Binding-site contacts:
Ligand atom C8 contacts residue CYS609 of chain 1.A at 4.0 Å (hydrophobic).
Ligand atom O7 contacts residue SER9 of chain 1.B at 3.5 Å.
Ligand atom C7 contacts residue PRO348 of chain 1.A at 3.9 Å (hydrophobic).
Ligand atom C1 contacts residue SER9 of chain 1.B at 1.4 Å.
Ligand atom N2 contacts residue SER9 of chain 1.B at 3.2 Å (h-bond).
Ligand atom C4 contacts residue LEU345 of chain 1.A at 3.4 Å (hydrophobic).
Ligand atom C3 contacts residue SER9 of chain 1.B at 3.8 Å.
Ligand atom C6 contacts residue THR252 of chain 1.A at 3.5 Å.
Ligand atom C8 contacts residue TYR533 of chain 1.A at 3.4 Å (hydrophobic).
Ligand atom C8 contacts residue MET193 of chain 1.A at 4.0 Å (hydrophobic).
Ligand atom C7 contacts residue SER9 of chain 1.B at 3.5 Å.
Ligand atom O7 contacts residue PRO348 of chain 1.A at 3.3 Å.
Ligand atom O4 contacts residue LEU255 of chain 1.A at 3.9 Å.
Ligand atom O3 contacts residue PRO348 of chain 1.A at 3.5 Å.
Ligand atom O4 contacts residue LEU345 of chain 1.A at 2.8 Å (h-bond).
Ligand atom C8 contacts residue UDP1 of chain 1.E at 3.4 Å.
Ligand atom C8 contacts residue HIS612 of chain 1.A at 4.0 Å.
Ligand atom C5 contacts residue SER9 of chain 1.B at 3.4 Å.
Ligand atom C7 contacts residue UDP1 of chain 1.E at 3.7 Å.
Ligand atom O6 contacts residue GLY346 of chain 1.A at 3.3 Å.
Ligand atom O3 contacts residue HIS612 of chain 1.A at 2.9 Å (h-bond).
Ligand atom C2 contacts residue SER9 of chain 1.B at 2.5 Å.
Ligand atom O5 contacts residue PRO251 of chain 1.A at 3.9 Å.
Ligand atom C8 contacts residue HIS190 of chain 1.A at 4.0 Å.
Ligand atom O4 contacts residue PHE386 of chain 1.A at 3.3 Å.
Ligand atom O5 contacts residue SER9 of chain 1.B at 2.0 Å (h-bond).
Ligand atom C3 contacts residue UDP1 of chain 1.E at 3.5 Å.
Ligand atom C4 contacts residue SER9 of chain 1.B at 4.0 Å.
Ligand atom C5 contacts residue THR613 of chain 1.A at 3.7 Å.
Ligand atom C7 contacts residue HIS190 of chain 1.A at 3.6 Å.
Ligand atom C6 contacts residue LEU255 of chain 1.A at 3.7 Å (hydrophobic).
Ligand atom N2 contacts residue HIS612 of chain 1.A at 3.7 Å.
Ligand atom C4 contacts residue GLY346 of chain 1.A at 3.7 Å.
Ligand atom C7 contacts residue HIS612 of chain 1.A at 4.0 Å.
Ligand atom C1 contacts residue UDP1 of chain 1.E at 3.4 Å.
Ligand atom C2 contacts residue UDP1 of chain 1.E at 3.7 Å.
Ligand atom O7 contacts residue HIS190 of chain 1.A at 2.7 Å (h-bond).
Ligand atom C3 contacts residue HIS612 of chain 1.A at 3.6 Å.
Ligand atom O6 contacts residue THR252 of chain 1.A at 2.6 Å (h-bond).
Ligand atom N2 contacts residue UDP1 of chain 1.E at 3.0 Å (h-bond).

This small molecule binds to this protein.
Small molecule (SMILES): CC(=O)N[C@@H]1[C@@H](O)[C@H](O)[C@@H](CO)O[C@H]1O

Sequence of chain 1.B:
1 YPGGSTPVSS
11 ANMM

Sequence of chain 1.A:
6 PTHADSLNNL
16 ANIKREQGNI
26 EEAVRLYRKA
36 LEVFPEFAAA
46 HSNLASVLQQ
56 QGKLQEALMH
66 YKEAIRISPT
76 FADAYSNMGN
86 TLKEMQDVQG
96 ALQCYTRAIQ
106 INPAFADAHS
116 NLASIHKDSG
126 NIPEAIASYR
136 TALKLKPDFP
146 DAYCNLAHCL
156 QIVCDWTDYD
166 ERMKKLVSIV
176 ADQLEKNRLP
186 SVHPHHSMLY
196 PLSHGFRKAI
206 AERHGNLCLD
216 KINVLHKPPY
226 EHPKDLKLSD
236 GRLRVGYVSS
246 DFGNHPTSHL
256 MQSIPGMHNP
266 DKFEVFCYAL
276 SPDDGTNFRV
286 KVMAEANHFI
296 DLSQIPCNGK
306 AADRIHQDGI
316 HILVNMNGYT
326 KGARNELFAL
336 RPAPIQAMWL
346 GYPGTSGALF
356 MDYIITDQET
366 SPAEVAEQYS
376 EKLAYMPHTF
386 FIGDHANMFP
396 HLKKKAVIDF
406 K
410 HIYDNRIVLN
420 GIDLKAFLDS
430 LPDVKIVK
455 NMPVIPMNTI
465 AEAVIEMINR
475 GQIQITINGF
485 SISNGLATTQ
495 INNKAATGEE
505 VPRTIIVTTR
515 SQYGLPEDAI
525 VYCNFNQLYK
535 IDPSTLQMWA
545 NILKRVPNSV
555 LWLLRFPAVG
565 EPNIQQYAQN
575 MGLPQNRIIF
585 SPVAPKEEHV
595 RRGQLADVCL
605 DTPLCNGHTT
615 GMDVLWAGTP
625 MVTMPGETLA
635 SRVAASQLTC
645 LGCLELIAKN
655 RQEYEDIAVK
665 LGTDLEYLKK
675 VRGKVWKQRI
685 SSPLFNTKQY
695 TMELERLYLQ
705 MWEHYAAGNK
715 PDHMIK